Binding-site contacts:
Ligand atom O7 contacts residue ASP200 of chain 1.M at 3.6 Å (salt-bridge).
Ligand atom C1 contacts residue ASN211 of chain 1.M at 1.4 Å.
Ligand atom C2 contacts residue ASN211 of chain 1.M at 2.4 Å.
Ligand atom O7 contacts residue LYS201 of chain 1.M at 4.4 Å.
Ligand atom C4 contacts residue ASN211 of chain 1.M at 4.2 Å.
Ligand atom C1 contacts residue GLN210 of chain 1.M at 4.5 Å.
Ligand atom C8 contacts residue GLN210 of chain 1.M at 4.0 Å.
Ligand atom C7 contacts residue ASN211 of chain 1.M at 3.8 Å.
Ligand atom O7 contacts residue ASN211 of chain 1.M at 4.3 Å.
Ligand atom C7 contacts residue ASP200 of chain 1.M at 3.7 Å.
Ligand atom C5 contacts residue ASN211 of chain 1.M at 3.7 Å.
Ligand atom C3 contacts residue ASN211 of chain 1.M at 3.7 Å.
Ligand atom N2 contacts residue ASN211 of chain 1.M at 2.8 Å (h-bond).
Ligand atom C6 contacts residue ASN211 of chain 1.M at 4.4 Å.
Ligand atom C8 contacts residue ASP200 of chain 1.M at 3.4 Å.
Ligand atom O5 contacts residue ASN211 of chain 1.M at 2.4 Å (h-bond).

The protein below binds the small molecule below.
Small molecule (SMILES): CC(=O)N[C@@H]1[C@@H](O)[C@H](O)[C@@H](CO)O[C@H]1O

Sequence of chain 1.M:
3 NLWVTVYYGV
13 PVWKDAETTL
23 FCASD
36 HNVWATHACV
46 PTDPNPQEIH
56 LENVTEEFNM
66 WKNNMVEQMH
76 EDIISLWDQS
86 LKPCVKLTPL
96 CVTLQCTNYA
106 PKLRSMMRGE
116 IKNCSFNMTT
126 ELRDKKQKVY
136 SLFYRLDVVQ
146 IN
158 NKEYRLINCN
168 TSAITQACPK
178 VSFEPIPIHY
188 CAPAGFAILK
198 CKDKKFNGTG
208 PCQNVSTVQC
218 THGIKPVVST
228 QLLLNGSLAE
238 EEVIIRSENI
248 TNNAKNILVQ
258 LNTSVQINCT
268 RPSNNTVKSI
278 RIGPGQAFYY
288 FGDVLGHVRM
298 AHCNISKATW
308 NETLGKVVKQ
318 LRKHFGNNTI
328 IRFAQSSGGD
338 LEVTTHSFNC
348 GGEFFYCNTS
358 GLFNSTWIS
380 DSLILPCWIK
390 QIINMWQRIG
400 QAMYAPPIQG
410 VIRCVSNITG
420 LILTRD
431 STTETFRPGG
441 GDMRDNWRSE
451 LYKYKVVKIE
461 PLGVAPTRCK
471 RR